The protein below binds the small molecule below.
Small molecule (SMILES): CC(=O)N[C@H]1[C@H](Oc2ccc([N+](=O)[O-])cc2)O[C@H](CO)[C@@H](O[C@@H]2O[C@H](CO)[C@H](O)[C@H](O)[C@H]2NC(C)=O)[C@@H]1O

Sequence of chain 1.C:
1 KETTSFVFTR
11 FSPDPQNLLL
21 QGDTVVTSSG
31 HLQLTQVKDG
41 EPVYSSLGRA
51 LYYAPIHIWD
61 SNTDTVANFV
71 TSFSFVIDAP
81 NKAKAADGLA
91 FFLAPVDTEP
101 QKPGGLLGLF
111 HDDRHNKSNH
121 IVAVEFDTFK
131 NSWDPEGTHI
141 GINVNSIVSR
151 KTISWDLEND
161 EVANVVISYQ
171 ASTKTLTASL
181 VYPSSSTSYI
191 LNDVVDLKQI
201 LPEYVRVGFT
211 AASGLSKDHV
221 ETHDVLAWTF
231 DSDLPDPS

Binding-site contacts:
Ligand atom O6 contacts residue SER216 of chain 1.C at 2.7 Å (h-bond).
Ligand atom O3 contacts residue GLY104 of chain 1.C at 3.9 Å.
Ligand atom C6 contacts residue PHE129 of chain 1.C at 4.0 Å (hydrophobic).
Ligand atom O4 contacts residue GLY214 of chain 1.C at 3.3 Å.
Ligand atom O4 contacts residue ALA86 of chain 1.C at 4.1 Å.
Ligand atom C6 contacts residue HIS219 of chain 1.C at 3.5 Å.
Ligand atom CAW contacts residue LEU215 of chain 1.C at 4.2 Å (hydrophobic).
Ligand atom C6 contacts residue SER216 of chain 1.C at 3.5 Å.
Ligand atom O3 contacts residue GLY105 of chain 1.C at 3.0 Å (h-bond).
Ligand atom O3 contacts residue PHE129 of chain 1.C at 3.9 Å.
Ligand atom C3 contacts residue ASP87 of chain 1.C at 3.6 Å.
Ligand atom C3 contacts residue PHE129 of chain 1.C at 3.6 Å (hydrophobic).
Ligand atom O5 contacts residue LEU215 of chain 1.C at 3.9 Å.
Ligand atom C6 contacts residue LEU215 of chain 1.C at 4.1 Å (hydrophobic).
Ligand atom O1 contacts residue LEU215 of chain 1.C at 3.4 Å.
Ligand atom C4 contacts residue PHE129 of chain 1.C at 3.6 Å (hydrophobic).
Ligand atom O6 contacts residue HIS219 of chain 1.C at 3.5 Å (h-bond).
Ligand atom CAS contacts residue LEU215 of chain 1.C at 3.9 Å (hydrophobic).
Ligand atom C5 contacts residue PHE129 of chain 1.C at 3.7 Å (hydrophobic).
Ligand atom CBK contacts residue ASN131 of chain 1.C at 4.1 Å.
Ligand atom OBH contacts residue GLY104 of chain 1.C at 3.8 Å.
Ligand atom OBH contacts residue LEU215 of chain 1.C at 3.4 Å.
Ligand atom O3 contacts residue ASP87 of chain 1.C at 2.6 Å (salt-bridge).
Ligand atom CBG contacts residue ASN131 of chain 1.C at 3.9 Å.
Ligand atom CBG contacts residue GLY105 of chain 1.C at 3.9 Å.
Ligand atom OBH contacts residue PRO103 of chain 1.C at 4.1 Å.
Ligand atom C1 contacts residue LEU215 of chain 1.C at 4.2 Å (hydrophobic).
Ligand atom CBG contacts residue LEU215 of chain 1.C at 4.2 Å (hydrophobic).
Ligand atom CBK contacts residue TRP133 of chain 1.C at 4.2 Å (hydrophobic).
Ligand atom OBH contacts residue GLY105 of chain 1.C at 3.1 Å (h-bond).
Ligand atom CBA contacts residue LEU215 of chain 1.C at 4.2 Å (hydrophobic).
Ligand atom C3 contacts residue ASN131 of chain 1.C at 3.5 Å.
Ligand atom C2 contacts residue LEU215 of chain 1.C at 4.2 Å (hydrophobic).
Ligand atom O4 contacts residue LEU215 of chain 1.C at 3.0 Å (h-bond).
Ligand atom N2 contacts residue ASN131 of chain 1.C at 3.6 Å.
Ligand atom OAT contacts residue SER216 of chain 1.C at 3.8 Å.
Ligand atom O3 contacts residue ASN131 of chain 1.C at 3.0 Å (h-bond).
Ligand atom NAP contacts residue LEU215 of chain 1.C at 4.1 Å.
Ligand atom C4 contacts residue ASP87 of chain 1.C at 3.6 Å.
Ligand atom O4 contacts residue ASP87 of chain 1.C at 2.7 Å (salt-bridge).